Sequence of chain 1.F:
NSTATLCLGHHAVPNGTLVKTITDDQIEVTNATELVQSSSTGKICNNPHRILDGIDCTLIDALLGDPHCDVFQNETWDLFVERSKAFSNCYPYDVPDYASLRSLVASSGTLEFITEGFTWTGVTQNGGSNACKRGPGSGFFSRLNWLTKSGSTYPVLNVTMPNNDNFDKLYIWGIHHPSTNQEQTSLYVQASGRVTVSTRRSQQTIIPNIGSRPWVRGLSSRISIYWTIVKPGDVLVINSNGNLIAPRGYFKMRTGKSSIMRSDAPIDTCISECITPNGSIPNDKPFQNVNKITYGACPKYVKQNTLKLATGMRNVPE

Binding-site contacts:
Ligand atom C7 contacts residue VAL290 of chain 1.F at 4.0 Å (hydrophobic).
Ligand atom O5 contacts residue ASN278 of chain 1.F at 2.4 Å (h-bond).
Ligand atom C8 contacts residue ASN278 of chain 1.F at 4.4 Å.
Ligand atom O7 contacts residue GLU69 of chain 1.C at 3.9 Å.
Ligand atom C2 contacts residue VAL290 of chain 1.F at 4.0 Å (hydrophobic).
Ligand atom O7 contacts residue SER40 of chain 1.F at 4.3 Å.
Ligand atom C3 contacts residue VAL290 of chain 1.F at 4.1 Å (hydrophobic).
Ligand atom O7 contacts residue ASN278 of chain 1.F at 3.1 Å (h-bond).
Ligand atom C1 contacts residue VAL290 of chain 1.F at 3.8 Å (hydrophobic).
Ligand atom C5 contacts residue ASN291 of chain 1.F at 3.6 Å.
Ligand atom N2 contacts residue ASN278 of chain 1.F at 2.9 Å (h-bond).
Ligand atom C1 contacts residue ASN291 of chain 1.F at 3.7 Å.
Ligand atom C7 contacts residue ASN278 of chain 1.F at 3.2 Å.
Ligand atom C8 contacts residue VAL290 of chain 1.F at 3.7 Å (hydrophobic).
Ligand atom C6 contacts residue ASN291 of chain 1.F at 4.1 Å.
Ligand atom C2 contacts residue ASN278 of chain 1.F at 2.5 Å.
Ligand atom C5 contacts residue ASN278 of chain 1.F at 3.7 Å.
Ligand atom N2 contacts residue VAL290 of chain 1.F at 3.7 Å.
Ligand atom C1 contacts residue ASN278 of chain 1.F at 1.4 Å.
Ligand atom O5 contacts residue ASN291 of chain 1.F at 3.5 Å (h-bond).
Ligand atom C4 contacts residue ASN278 of chain 1.F at 4.2 Å.
Ligand atom C3 contacts residue ASN278 of chain 1.F at 3.8 Å.

The protein below binds the small molecule below.
Small molecule (SMILES): CC(=O)N[C@H]1[C@H](O[C@H]2[C@H](O)[C@@H](NC(C)=O)CO[C@@H]2CO)O[C@H](CO)[C@@H](O)[C@@H]1O

Sequence of chain 1.C:
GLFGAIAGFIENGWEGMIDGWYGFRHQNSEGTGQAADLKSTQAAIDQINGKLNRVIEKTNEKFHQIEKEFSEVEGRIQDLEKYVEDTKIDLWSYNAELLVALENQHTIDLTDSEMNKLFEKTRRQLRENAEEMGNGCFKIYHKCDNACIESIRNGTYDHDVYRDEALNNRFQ